Binding-site contacts:
Ligand atom O7 contacts residue ASN127 of chain 3.A at 3.6 Å (h-bond).
Ligand atom C4 contacts residue ASN127 of chain 3.A at 4.0 Å.
Ligand atom O5 contacts residue ARG249 of chain 3.A at 4.4 Å.
Ligand atom C8 contacts residue GLN126 of chain 3.A at 4.0 Å.
Ligand atom C7 contacts residue ASN127 of chain 3.A at 3.7 Å.
Ligand atom C1 contacts residue ARG249 of chain 3.A at 4.4 Å.
Ligand atom C2 contacts residue ASN127 of chain 3.A at 2.5 Å.
Ligand atom N2 contacts residue ASN127 of chain 3.A at 3.2 Å (h-bond).
Ligand atom C1 contacts residue ASN127 of chain 3.A at 1.4 Å.
Ligand atom C3 contacts residue ASN127 of chain 3.A at 3.8 Å.
Ligand atom C5 contacts residue ASN127 of chain 3.A at 3.6 Å.
Ligand atom O5 contacts residue ASN127 of chain 3.A at 2.3 Å (h-bond).

A small-molecule ligand and the protein it binds are described below.
Small molecule (SMILES): CC(=O)N[C@@H]1[C@@H](O)[C@H](O)[C@@H](CO)O[C@H]1O

Sequence of chain 3.A:
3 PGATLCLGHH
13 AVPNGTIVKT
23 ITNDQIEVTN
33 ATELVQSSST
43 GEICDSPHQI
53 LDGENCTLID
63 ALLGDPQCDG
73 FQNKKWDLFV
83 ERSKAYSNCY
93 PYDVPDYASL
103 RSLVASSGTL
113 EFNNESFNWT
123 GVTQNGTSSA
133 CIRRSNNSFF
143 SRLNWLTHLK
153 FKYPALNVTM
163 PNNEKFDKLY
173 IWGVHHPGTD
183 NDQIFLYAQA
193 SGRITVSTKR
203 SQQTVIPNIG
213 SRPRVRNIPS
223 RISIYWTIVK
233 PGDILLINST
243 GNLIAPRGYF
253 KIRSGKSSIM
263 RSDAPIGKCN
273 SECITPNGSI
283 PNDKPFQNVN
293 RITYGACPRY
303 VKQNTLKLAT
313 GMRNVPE